Sequence of chain 1.N:
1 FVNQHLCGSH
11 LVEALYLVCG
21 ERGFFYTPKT

Sequence of chain 1.M:
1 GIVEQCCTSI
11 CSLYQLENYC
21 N

The protein below binds the small molecule below.
Small molecule (SMILES): Oc1cccc(O)c1

Binding-site contacts:
Ligand atom C4 contacts residue ALA14 of chain 1.N at 4.5 Å (hydrophobic).
Ligand atom C3 contacts residue HIS5 of chain 1.P at 3.2 Å.
Ligand atom O3 contacts residue HIS5 of chain 1.P at 3.3 Å (h-bond).
Ligand atom C2 contacts residue HIS5 of chain 1.P at 3.5 Å.
Ligand atom O1 contacts residue CYS6 of chain 1.M at 2.6 Å (h-bond).
Ligand atom C5 contacts residue CYS7 of chain 1.N at 4.1 Å (hydrophobic).
Ligand atom C3 contacts residue CYS11 of chain 1.M at 4.5 Å (hydrophobic).
Ligand atom C2 contacts residue CYS11 of chain 1.M at 3.5 Å (hydrophobic).
Ligand atom C6 contacts residue CYS6 of chain 1.M at 3.3 Å (hydrophobic).
Ligand atom C1 contacts residue LEU11 of chain 1.N at 3.8 Å (hydrophobic).
Ligand atom C3 contacts residue ALA14 of chain 1.N at 4.2 Å (hydrophobic).
Ligand atom C1 contacts residue CYS6 of chain 1.M at 3.4 Å (hydrophobic).
Ligand atom O1 contacts residue CYS11 of chain 1.M at 2.9 Å (h-bond).
Ligand atom C4 contacts residue HIS5 of chain 1.P at 3.6 Å.
Ligand atom O3 contacts residue CYS11 of chain 1.M at 4.4 Å.
Ligand atom C1 contacts residue CYS11 of chain 1.M at 3.9 Å (hydrophobic).
Ligand atom C2 contacts residue ILE10 of chain 1.M at 4.4 Å (hydrophobic).
Ligand atom O1 contacts residue LEU11 of chain 1.N at 4.3 Å.
Ligand atom O1 contacts residue ILE10 of chain 1.M at 3.5 Å.
Ligand atom C4 contacts residue LEU6 of chain 1.P at 4.5 Å (hydrophobic).
Ligand atom C3 contacts residue LEU16 of chain 1.M at 4.1 Å (hydrophobic).
Ligand atom C3 contacts residue LEU11 of chain 1.N at 4.2 Å (hydrophobic).
Ligand atom C5 contacts residue LEU11 of chain 1.N at 3.6 Å (hydrophobic).
Ligand atom C6 contacts residue CYS7 of chain 1.N at 3.9 Å (hydrophobic).
Ligand atom C1 contacts residue HIS5 of chain 1.P at 3.9 Å.
Ligand atom C6 contacts residue LEU11 of chain 1.N at 3.5 Å (hydrophobic).
Ligand atom C6 contacts residue VAL2 of chain 1.P at 4.4 Å (hydrophobic).
Ligand atom C2 contacts residue LEU11 of chain 1.N at 4.2 Å (hydrophobic).
Ligand atom C5 contacts residue HIS10 of chain 1.N at 3.9 Å.
Ligand atom C5 contacts residue LEU6 of chain 1.P at 3.9 Å (hydrophobic).
Ligand atom C4 contacts residue HIS10 of chain 1.N at 3.9 Å.
Ligand atom C2 contacts residue LEU16 of chain 1.M at 4.1 Å (hydrophobic).
Ligand atom O3 contacts residue LEU16 of chain 1.M at 3.9 Å.
Ligand atom C5 contacts residue HIS5 of chain 1.P at 4.0 Å.
Ligand atom C6 contacts residue HIS5 of chain 1.P at 4.1 Å.
Ligand atom O3 contacts residue LEU17 of chain 1.V at 3.5 Å.
Ligand atom C4 contacts residue LEU11 of chain 1.N at 3.9 Å (hydrophobic).
Ligand atom O1 contacts residue SER9 of chain 1.M at 3.7 Å.
Ligand atom O3 contacts residue ALA14 of chain 1.N at 3.4 Å.

Sequence of chain 1.P:
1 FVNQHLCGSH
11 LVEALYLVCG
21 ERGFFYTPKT

Sequence of chain 1.V:
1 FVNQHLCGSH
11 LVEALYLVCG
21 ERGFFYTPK